A small-molecule ligand and the protein it binds are described below.
Small molecule (SMILES): CC(=O)N[C@H]1[C@H](O[C@H]2[C@H](O)[C@@H](NC(C)=O)CO[C@@H]2CO)O[C@H](CO)[C@@H](O[C@@H]2O[C@H](CO)[C@@H](O)[C@H](O)[C@@H]2O)[C@@H]1O

Binding-site contacts:
Ligand atom C2 contacts residue ASN232 of chain 1.E at 2.5 Å.
Ligand atom C1 contacts residue SER415 of chain 1.E at 3.8 Å.
Ligand atom C3 contacts residue ASN232 of chain 1.E at 3.8 Å.
Ligand atom O5 contacts residue GLU181 of chain 1.E at 4.3 Å.
Ligand atom C1 contacts residue VAL414 of chain 1.E at 3.9 Å (hydrophobic).
Ligand atom O7 contacts residue ASN232 of chain 1.E at 4.2 Å.
Ligand atom O3 contacts residue CYS413 of chain 1.E at 3.8 Å.
Ligand atom C8 contacts residue LEU231 of chain 1.E at 3.8 Å (hydrophobic).
Ligand atom N2 contacts residue ASN232 of chain 1.E at 3.0 Å (h-bond).
Ligand atom O5 contacts residue VAL414 of chain 1.E at 4.1 Å.
Ligand atom C4 contacts residue ASN232 of chain 1.E at 4.2 Å.
Ligand atom C7 contacts residue ASN232 of chain 1.E at 3.8 Å.
Ligand atom C1 contacts residue ASN232 of chain 1.E at 1.4 Å.
Ligand atom C4 contacts residue ARG412 of chain 1.E at 4.4 Å.
Ligand atom O7 contacts residue ASN346 of chain 1.E at 4.3 Å.
Ligand atom C6 contacts residue VAL414 of chain 1.E at 4.5 Å (hydrophobic).
Ligand atom C2 contacts residue SER415 of chain 1.E at 4.3 Å.
Ligand atom C7 contacts residue ASN346 of chain 1.E at 4.2 Å.
Ligand atom O7 contacts residue PRO182 of chain 1.E at 4.0 Å.
Ligand atom C3 contacts residue CYS413 of chain 1.E at 4.3 Å (hydrophobic).
Ligand atom O4 contacts residue VAL414 of chain 1.E at 3.6 Å.
Ligand atom C4 contacts residue VAL414 of chain 1.E at 3.8 Å (hydrophobic).
Ligand atom C5 contacts residue VAL414 of chain 1.E at 3.4 Å (hydrophobic).
Ligand atom C8 contacts residue PHE345 of chain 1.E at 4.1 Å (hydrophobic).
Ligand atom O5 contacts residue ASN232 of chain 1.E at 2.3 Å (h-bond).
Ligand atom N2 contacts residue SER415 of chain 1.E at 3.8 Å.
Ligand atom C2 contacts residue VAL414 of chain 1.E at 4.3 Å (hydrophobic).
Ligand atom C6 contacts residue GLU181 of chain 1.E at 3.8 Å.
Ligand atom C8 contacts residue ASN346 of chain 1.E at 3.4 Å.
Ligand atom C3 contacts residue VAL414 of chain 1.E at 3.6 Å (hydrophobic).
Ligand atom O4 contacts residue CYS413 of chain 1.E at 4.4 Å.
Ligand atom O3 contacts residue ARG412 of chain 1.E at 4.1 Å.
Ligand atom C5 contacts residue ASN232 of chain 1.E at 3.7 Å.
Ligand atom O6 contacts residue GLU181 of chain 1.E at 4.2 Å.

Sequence of chain 1.E:
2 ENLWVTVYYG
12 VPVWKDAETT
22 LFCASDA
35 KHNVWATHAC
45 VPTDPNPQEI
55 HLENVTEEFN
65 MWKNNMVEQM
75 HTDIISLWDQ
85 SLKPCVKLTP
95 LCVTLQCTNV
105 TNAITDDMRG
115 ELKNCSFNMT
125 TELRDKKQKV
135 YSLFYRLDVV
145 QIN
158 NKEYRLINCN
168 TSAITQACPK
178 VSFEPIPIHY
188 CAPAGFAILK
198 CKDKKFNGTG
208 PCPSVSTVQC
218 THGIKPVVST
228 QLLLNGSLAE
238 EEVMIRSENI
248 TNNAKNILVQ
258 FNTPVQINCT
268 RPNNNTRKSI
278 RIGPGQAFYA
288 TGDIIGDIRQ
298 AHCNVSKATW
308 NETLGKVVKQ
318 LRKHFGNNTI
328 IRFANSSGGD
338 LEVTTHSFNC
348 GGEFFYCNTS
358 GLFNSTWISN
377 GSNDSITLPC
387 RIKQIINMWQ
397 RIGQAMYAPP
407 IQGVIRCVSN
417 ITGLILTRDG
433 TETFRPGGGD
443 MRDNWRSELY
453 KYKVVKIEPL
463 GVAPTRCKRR